Binding-site contacts:
Ligand atom C13 contacts residue ILE187 of chain 1.F at 3.7 Å (hydrophobic).
Ligand atom N1 contacts residue ILE187 of chain 1.F at 3.7 Å.
Ligand atom N6 contacts residue VAL219 of chain 1.F at 3.5 Å.
Ligand atom C3 contacts residue LEU344 of chain 1.F at 4.0 Å (hydrophobic).
Ligand atom C18 contacts residue VAL219 of chain 1.F at 3.9 Å (hydrophobic).
Ligand atom C20 contacts residue ALA88 of chain 1.F at 3.9 Å (hydrophobic).
Ligand atom C4 contacts residue HEM1 of chain 1.W at 3.4 Å.
Ligand atom C5 contacts residue HEM1 of chain 1.W at 3.8 Å.
Ligand atom N1 contacts residue THR283 of chain 1.F at 3.6 Å.
Ligand atom N2 contacts residue THR283 of chain 1.F at 3.9 Å.
Ligand atom C5 contacts residue LEU348 of chain 1.F at 3.5 Å (hydrophobic).
Ligand atom C15 contacts residue ASN186 of chain 1.F at 3.9 Å.
Ligand atom N3 contacts residue THR283 of chain 1.F at 3.7 Å.
Ligand atom C3 contacts residue THR283 of chain 1.F at 3.3 Å.
Ligand atom N3 contacts residue ILE187 of chain 1.F at 3.6 Å.
Ligand atom C22 contacts residue ALA85 of chain 1.F at 3.2 Å (hydrophobic).
Ligand atom C1 contacts residue THR283 of chain 1.F at 3.3 Å.
Ligand atom C16 contacts residue LEU183 of chain 1.F at 3.8 Å (hydrophobic).
Ligand atom O contacts residue ASN186 of chain 1.F at 2.5 Å (h-bond).
Ligand atom C14 contacts residue PHE458 of chain 1.F at 3.7 Å (hydrophobic).
Ligand atom CL contacts residue ARG90 of chain 1.F at 3.6 Å.
Ligand atom C6 contacts residue LEU348 of chain 1.F at 3.8 Å (hydrophobic).
Ligand atom C22 contacts residue LEU84 of chain 1.F at 4.0 Å (hydrophobic).
Ligand atom O contacts residue LEU183 of chain 1.F at 3.6 Å.
Ligand atom C18 contacts residue ARG90 of chain 1.F at 3.6 Å.
Ligand atom C12 contacts residue LEU190 of chain 1.F at 3.7 Å (hydrophobic).
Ligand atom CL contacts residue VAL274 of chain 1.F at 3.3 Å.
Ligand atom N4 contacts residue THR283 of chain 1.F at 3.4 Å.
Ligand atom C20 contacts residue VAL219 of chain 1.F at 3.8 Å (hydrophobic).
Ligand atom N1 contacts residue PHE458 of chain 1.F at 3.8 Å.
Ligand atom C17 contacts residue VAL219 of chain 1.F at 3.8 Å (hydrophobic).
Ligand atom N4 contacts residue ALA279 of chain 1.F at 3.7 Å.
Ligand atom C14 contacts residue ILE187 of chain 1.F at 3.8 Å (hydrophobic).
Ligand atom N3 contacts residue GLU282 of chain 1.F at 3.2 Å.
Ligand atom C17 contacts residue ARG90 of chain 1.F at 3.3 Å.
Ligand atom C13 contacts residue LEU190 of chain 1.F at 3.9 Å (hydrophobic).
Ligand atom N6 contacts residue ARG90 of chain 1.F at 2.9 Å (salt-bridge).
Ligand atom C2 contacts residue THR283 of chain 1.F at 3.8 Å.
Ligand atom N2 contacts residue ILE187 of chain 1.F at 3.1 Å.
Ligand atom C16 contacts residue ASN186 of chain 1.F at 3.7 Å.

This protein binds this small molecule.
Small molecule (SMILES): CCCCc1nc(Cl)c(CO)n1Cc1ccc(-c2ccccc2-c2nn[nH]n2)cc1

Sequence of chain 1.F:
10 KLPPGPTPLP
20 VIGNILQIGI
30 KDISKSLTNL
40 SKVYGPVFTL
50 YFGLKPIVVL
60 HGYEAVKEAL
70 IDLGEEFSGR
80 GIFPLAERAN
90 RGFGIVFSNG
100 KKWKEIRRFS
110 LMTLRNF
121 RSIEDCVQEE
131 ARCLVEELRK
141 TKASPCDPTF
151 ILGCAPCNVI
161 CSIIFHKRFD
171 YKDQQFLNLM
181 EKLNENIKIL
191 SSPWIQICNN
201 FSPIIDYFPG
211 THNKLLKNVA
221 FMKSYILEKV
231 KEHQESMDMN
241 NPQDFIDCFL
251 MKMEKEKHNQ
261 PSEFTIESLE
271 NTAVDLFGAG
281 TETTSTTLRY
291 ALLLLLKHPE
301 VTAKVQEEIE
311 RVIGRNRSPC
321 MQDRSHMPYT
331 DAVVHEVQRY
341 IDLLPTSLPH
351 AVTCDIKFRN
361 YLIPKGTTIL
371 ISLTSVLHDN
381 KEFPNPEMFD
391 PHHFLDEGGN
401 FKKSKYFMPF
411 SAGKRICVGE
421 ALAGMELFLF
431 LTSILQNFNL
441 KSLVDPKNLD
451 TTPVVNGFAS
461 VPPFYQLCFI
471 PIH